A protein and the small-molecule ligand that binds it are described below.
Small molecule (SMILES): OC[C@H]1O[C@H](O)[C@@H](O)[C@@H](O)[C@@H]1O

Binding-site contacts:
Ligand atom C6 contacts residue SER7 of chain 1.A at 4.3 Å.
Ligand atom C1 contacts residue SER7 of chain 1.A at 1.4 Å.
Ligand atom O4 contacts residue SER7 of chain 1.A at 4.5 Å.
Ligand atom C5 contacts residue THR5 of chain 1.A at 4.4 Å.
Ligand atom C6 contacts residue THR5 of chain 1.A at 3.9 Å.
Ligand atom C3 contacts residue SER7 of chain 1.A at 3.0 Å.
Ligand atom O5 contacts residue SER7 of chain 1.A at 2.3 Å (h-bond).
Ligand atom O6 contacts residue THR5 of chain 1.A at 4.2 Å.
Ligand atom C2 contacts residue SER7 of chain 1.A at 2.4 Å.
Ligand atom C4 contacts residue SER7 of chain 1.A at 3.5 Å.
Ligand atom O2 contacts residue SER7 of chain 1.A at 3.6 Å.
Ligand atom O3 contacts residue SER7 of chain 1.A at 4.3 Å.
Ligand atom C5 contacts residue SER7 of chain 1.A at 3.0 Å.

Sequence of chain 1.A:
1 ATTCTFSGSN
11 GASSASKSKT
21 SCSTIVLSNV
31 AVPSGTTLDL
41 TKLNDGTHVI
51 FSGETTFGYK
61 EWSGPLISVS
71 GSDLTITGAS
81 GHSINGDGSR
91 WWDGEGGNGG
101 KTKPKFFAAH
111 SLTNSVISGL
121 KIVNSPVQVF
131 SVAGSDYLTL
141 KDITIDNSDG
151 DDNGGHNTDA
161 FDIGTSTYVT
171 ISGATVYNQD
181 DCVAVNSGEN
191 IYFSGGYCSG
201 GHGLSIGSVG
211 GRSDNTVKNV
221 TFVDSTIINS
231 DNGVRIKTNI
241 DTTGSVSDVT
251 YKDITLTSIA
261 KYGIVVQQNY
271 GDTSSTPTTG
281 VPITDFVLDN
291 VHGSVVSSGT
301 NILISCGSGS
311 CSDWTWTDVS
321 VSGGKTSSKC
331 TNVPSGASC